Sequence of chain 1.B:
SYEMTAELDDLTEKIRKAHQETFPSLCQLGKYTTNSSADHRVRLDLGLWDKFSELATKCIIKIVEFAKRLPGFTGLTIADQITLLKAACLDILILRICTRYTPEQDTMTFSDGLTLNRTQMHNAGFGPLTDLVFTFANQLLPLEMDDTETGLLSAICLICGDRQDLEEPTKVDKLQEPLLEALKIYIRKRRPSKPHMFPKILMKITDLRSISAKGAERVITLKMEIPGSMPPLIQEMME

A protein and the small-molecule ligand that binds it are described below.
Small molecule (SMILES): CC1(C)CC=C(c2ccccc2)c2cc(/C=C/c3ccc(C(=O)O)cc3Cl)ccc21

Binding-site contacts:
Ligand atom OAC contacts residue PHE132 of chain 1.B at 3.5 Å.
Ligand atom CAU contacts residue SER133 of chain 1.B at 3.3 Å.
Ligand atom CL contacts residue PHE74 of chain 1.B at 3.4 Å.
Ligand atom CAX contacts residue PHE132 of chain 1.B at 3.8 Å (hydrophobic).
Ligand atom CAM contacts residue PHE74 of chain 1.B at 3.6 Å (hydrophobic).
Ligand atom CL contacts residue ALA78 of chain 1.B at 3.4 Å.
Ligand atom OAD contacts residue PHE45 of chain 1.B at 3.2 Å.
Ligand atom CAW contacts residue PHE148 of chain 1.B at 4.0 Å (hydrophobic).
Ligand atom CAP contacts residue LEU115 of chain 1.B at 3.5 Å (hydrophobic).
Ligand atom CAF contacts residue LEU115 of chain 1.B at 3.7 Å (hydrophobic).
Ligand atom CBB contacts residue LEU112 of chain 1.B at 4.0 Å (hydrophobic).
Ligand atom CAL contacts residue ILE116 of chain 1.B at 3.9 Å (hydrophobic).
Ligand atom CBC contacts residue PHE148 of chain 1.B at 3.9 Å (hydrophobic).
Ligand atom CAZ contacts residue PHE132 of chain 1.B at 3.9 Å (hydrophobic).
Ligand atom CAB contacts residue PHE148 of chain 1.B at 3.6 Å (hydrophobic).
Ligand atom CAJ contacts residue TRP71 of chain 1.B at 3.7 Å (hydrophobic).
Ligand atom CAJ contacts residue LEU244 of chain 1.B at 3.8 Å (hydrophobic).
Ligand atom CL contacts residue PHE132 of chain 1.B at 3.8 Å.
Ligand atom CAP contacts residue ILE119 of chain 1.B at 3.7 Å (hydrophobic).
Ligand atom CAJ contacts residue PHE74 of chain 1.B at 3.8 Å (hydrophobic).
Ligand atom CAA contacts residue GLY237 of chain 1.B at 3.9 Å.
Ligand atom CAL contacts residue ILE119 of chain 1.B at 3.9 Å (hydrophobic).
Ligand atom CAF contacts residue ILE119 of chain 1.B at 4.0 Å (hydrophobic).
Ligand atom CAL contacts residue PHE148 of chain 1.B at 3.6 Å (hydrophobic).
Ligand atom CAR contacts residue PHE132 of chain 1.B at 3.3 Å (hydrophobic).
Ligand atom OAD contacts residue ARG122 of chain 1.B at 3.1 Å (salt-bridge).
Ligand atom CAY contacts residue PHE74 of chain 1.B at 3.9 Å (hydrophobic).
Ligand atom CAI contacts residue ILE256 of chain 1.B at 3.9 Å (hydrophobic).
Ligand atom OAC contacts residue SER133 of chain 1.B at 2.8 Å (h-bond).
Ligand atom CAH contacts residue VAL241 of chain 1.B at 3.6 Å (hydrophobic).
Ligand atom CAS contacts residue PHE74 of chain 1.B at 3.7 Å (hydrophobic).
Ligand atom OAD contacts residue SER133 of chain 1.B at 2.7 Å (h-bond).
Ligand atom CAQ contacts residue ILE116 of chain 1.B at 3.8 Å (hydrophobic).
Ligand atom CAM contacts residue LEU244 of chain 1.B at 3.6 Å (hydrophobic).
Ligand atom CAZ contacts residue CYS81 of chain 1.B at 3.9 Å (hydrophobic).
Ligand atom CAT contacts residue GLY237 of chain 1.B at 3.5 Å.
Ligand atom CAR contacts residue LEU77 of chain 1.B at 3.8 Å (hydrophobic).
Ligand atom CAQ contacts residue PHE148 of chain 1.B at 3.5 Å (hydrophobic).
Ligand atom CL contacts residue LEU77 of chain 1.B at 4.0 Å.
Ligand atom CAO contacts residue CYS81 of chain 1.B at 3.7 Å (hydrophobic).